A protein and the small-molecule ligand that binds it are described below.
Small molecule (SMILES): OC[C@H]1O[C@@](CO)(O[C@H]2O[C@H](CO)[C@@H](O)[C@H](O)[C@H]2O)[C@@H](O)[C@@H]1O

Binding-site contacts:
Ligand atom C4 contacts residue GLU415 of chain 1.B at 4.0 Å.
Ligand atom O1 contacts residue VAL37 of chain 1.B at 4.3 Å.
Ligand atom C6 contacts residue TRP430 of chain 1.B at 3.3 Å (hydrophobic).
Ligand atom C1 contacts residue VAL37 of chain 1.B at 3.6 Å (hydrophobic).
Ligand atom O4 contacts residue GLU95 of chain 1.B at 4.2 Å.
Ligand atom O4 contacts residue GLU415 of chain 1.B at 3.5 Å (salt-bridge).
Ligand atom C5 contacts residue GLU415 of chain 1.B at 3.2 Å.
Ligand atom C3 contacts residue GLU95 of chain 1.B at 3.3 Å.
Ligand atom C6 contacts residue TRP430 of chain 1.B at 3.6 Å (hydrophobic).
Ligand atom O4 contacts residue LYS98 of chain 1.B at 2.7 Å (salt-bridge).
Ligand atom C2 contacts residue ASP92 of chain 1.B at 4.2 Å.
Ligand atom O3 contacts residue GLU95 of chain 1.B at 2.5 Å (salt-bridge).
Ligand atom C6 contacts residue ARG94 of chain 1.B at 4.0 Å.
Ligand atom C6 contacts residue PHE432 of chain 1.B at 4.1 Å (hydrophobic).
Ligand atom C5 contacts residue ARG94 of chain 1.B at 4.2 Å.
Ligand atom O6 contacts residue GLU429 of chain 1.B at 3.2 Å (salt-bridge).
Ligand atom O4 contacts residue LYS411 of chain 1.B at 2.8 Å (salt-bridge).
Ligand atom O2 contacts residue GLU95 of chain 1.B at 4.1 Å.
Ligand atom C1 contacts residue ARG94 of chain 1.B at 3.5 Å.
Ligand atom O4 contacts residue GLU429 of chain 1.B at 3.3 Å (salt-bridge).
Ligand atom C2 contacts residue ARG94 of chain 1.B at 3.9 Å.
Ligand atom O1 contacts residue TRP40 of chain 1.B at 3.4 Å.
Ligand atom C2 contacts residue GLU95 of chain 1.B at 4.3 Å.
Ligand atom O6 contacts residue PHE432 of chain 1.B at 3.7 Å.
Ligand atom O3 contacts residue GLU429 of chain 1.B at 3.9 Å.
Ligand atom C6 contacts residue GLU415 of chain 1.B at 3.3 Å.
Ligand atom O3 contacts residue ARG94 of chain 1.B at 3.8 Å.
Ligand atom C6 contacts residue GLU429 of chain 1.B at 4.1 Å.
Ligand atom O6 contacts residue TRP430 of chain 1.B at 3.2 Å (h-bond).
Ligand atom C3 contacts residue LYS98 of chain 1.B at 3.7 Å.
Ligand atom C4 contacts residue LYS98 of chain 1.B at 3.5 Å.
Ligand atom O6 contacts residue GLU415 of chain 1.B at 2.9 Å (salt-bridge).
Ligand atom O3 contacts residue LYS98 of chain 1.B at 3.0 Å (salt-bridge).
Ligand atom C4 contacts residue LYS411 of chain 1.B at 4.0 Å.
Ligand atom C4 contacts residue GLU429 of chain 1.B at 3.6 Å.
Ligand atom O6 contacts residue ARG94 of chain 1.B at 3.4 Å (salt-bridge).
Ligand atom O6 contacts residue TRP430 of chain 1.B at 3.0 Å (h-bond).
Ligand atom O5 contacts residue ARG94 of chain 1.B at 3.3 Å (salt-bridge).
Ligand atom C1 contacts residue ASP92 of chain 1.B at 4.1 Å.
Ligand atom O2 contacts residue ASP92 of chain 1.B at 4.1 Å.

Sequence of chain 1.B:
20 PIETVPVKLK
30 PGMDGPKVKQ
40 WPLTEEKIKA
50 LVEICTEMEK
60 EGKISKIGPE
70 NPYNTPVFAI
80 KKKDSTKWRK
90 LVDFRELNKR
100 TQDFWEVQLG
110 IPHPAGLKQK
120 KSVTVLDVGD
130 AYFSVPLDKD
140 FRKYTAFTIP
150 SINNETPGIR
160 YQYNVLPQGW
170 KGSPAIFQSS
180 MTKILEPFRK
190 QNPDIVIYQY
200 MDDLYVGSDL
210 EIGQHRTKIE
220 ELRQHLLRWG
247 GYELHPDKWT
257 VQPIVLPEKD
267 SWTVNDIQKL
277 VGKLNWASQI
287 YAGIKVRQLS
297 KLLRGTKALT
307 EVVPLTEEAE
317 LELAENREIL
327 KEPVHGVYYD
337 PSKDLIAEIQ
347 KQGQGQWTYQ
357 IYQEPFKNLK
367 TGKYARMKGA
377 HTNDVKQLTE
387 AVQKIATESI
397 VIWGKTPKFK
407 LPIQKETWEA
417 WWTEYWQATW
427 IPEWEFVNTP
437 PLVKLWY